Sequence of chain 1.B:
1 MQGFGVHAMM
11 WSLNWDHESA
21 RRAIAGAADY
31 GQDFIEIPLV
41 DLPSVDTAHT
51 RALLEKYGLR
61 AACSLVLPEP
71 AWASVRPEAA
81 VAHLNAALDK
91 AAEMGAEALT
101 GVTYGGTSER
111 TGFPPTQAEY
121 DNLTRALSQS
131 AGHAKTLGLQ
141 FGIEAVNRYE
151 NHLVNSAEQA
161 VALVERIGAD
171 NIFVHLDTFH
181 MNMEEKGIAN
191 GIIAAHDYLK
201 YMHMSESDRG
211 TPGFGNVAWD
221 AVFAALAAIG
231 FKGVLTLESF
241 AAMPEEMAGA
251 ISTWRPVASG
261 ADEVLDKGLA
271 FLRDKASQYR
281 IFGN

The protein below binds the small molecule below.
Small molecule (SMILES): O=C(CO)[C@H](O)[C@H](O)[C@H](O)CO

Binding-site contacts:
Ligand atom O2 contacts residue GLU238 of chain 1.B at 2.8 Å (salt-bridge).
Ligand atom C2 contacts residue ASP177 of chain 1.B at 4.0 Å.
Ligand atom O2 contacts residue HIS203 of chain 1.B at 4.0 Å.
Ligand atom O2 contacts residue ASP177 of chain 1.B at 2.9 Å (salt-bridge).
Ligand atom O4 contacts residue GLU144 of chain 1.B at 3.9 Å.
Ligand atom C3 contacts residue GLU144 of chain 1.B at 3.1 Å.
Ligand atom C2 contacts residue GLU238 of chain 1.B at 3.4 Å.
Ligand atom C2 contacts residue GLU144 of chain 1.B at 3.7 Å.
Ligand atom O1 contacts residue VAL146 of chain 1.B at 3.7 Å.
Ligand atom O4 contacts residue LEU65 of chain 1.B at 4.1 Å.
Ligand atom C6 contacts residue SER64 of chain 1.B at 4.0 Å.
Ligand atom O2 contacts residue GLU144 of chain 1.B at 3.3 Å (salt-bridge).
Ligand atom O3 contacts residue GLU238 of chain 1.B at 3.3 Å (salt-bridge).
Ligand atom O5 contacts residue GLU238 of chain 1.B at 3.9 Å.
Ligand atom C2 contacts residue HIS180 of chain 1.B at 4.0 Å.
Ligand atom C1 contacts residue GLU150 of chain 1.B at 3.8 Å.
Ligand atom O6 contacts residue HIS7 of chain 1.B at 3.5 Å (h-bond).
Ligand atom C6 contacts residue HIS7 of chain 1.B at 3.1 Å.
Ligand atom O2 contacts residue HIS180 of chain 1.B at 3.6 Å (h-bond).
Ligand atom O3 contacts residue MG1 of chain 1.H at 2.1 Å.
Ligand atom O2 contacts residue ARG209 of chain 1.B at 2.7 Å (salt-bridge).
Ligand atom C1 contacts residue ARG209 of chain 1.B at 3.6 Å.
Ligand atom O6 contacts residue SER64 of chain 1.B at 3.2 Å (h-bond).
Ligand atom C2 contacts residue MG1 of chain 1.H at 2.8 Å.
Ligand atom O1 contacts residue ARG209 of chain 1.B at 3.5 Å (salt-bridge).
Ligand atom C1 contacts residue HIS180 of chain 1.B at 3.9 Å.
Ligand atom C1 contacts residue GLU238 of chain 1.B at 4.1 Å.
Ligand atom O1 contacts residue THR107 of chain 1.B at 4.0 Å.
Ligand atom O3 contacts residue HIS203 of chain 1.B at 2.8 Å.
Ligand atom C4 contacts residue VAL66 of chain 1.B at 4.0 Å (hydrophobic).
Ligand atom C6 contacts residue MET9 of chain 1.B at 4.0 Å (hydrophobic).
Ligand atom O3 contacts residue GLU144 of chain 1.B at 2.5 Å (salt-bridge).
Ligand atom O4 contacts residue VAL66 of chain 1.B at 3.8 Å.
Ligand atom O1 contacts residue GLU150 of chain 1.B at 2.6 Å (salt-bridge).
Ligand atom O2 contacts residue MG1 of chain 1.H at 2.0 Å.
Ligand atom O1 contacts residue HIS180 of chain 1.B at 2.8 Å (h-bond).
Ligand atom C2 contacts residue ARG209 of chain 1.B at 3.5 Å.
Ligand atom C3 contacts residue MG1 of chain 1.H at 3.0 Å.
Ligand atom O4 contacts residue GLY101 of chain 1.B at 4.1 Å.
Ligand atom C5 contacts residue GLU238 of chain 1.B at 3.4 Å.